Sequence of chain 1.A:
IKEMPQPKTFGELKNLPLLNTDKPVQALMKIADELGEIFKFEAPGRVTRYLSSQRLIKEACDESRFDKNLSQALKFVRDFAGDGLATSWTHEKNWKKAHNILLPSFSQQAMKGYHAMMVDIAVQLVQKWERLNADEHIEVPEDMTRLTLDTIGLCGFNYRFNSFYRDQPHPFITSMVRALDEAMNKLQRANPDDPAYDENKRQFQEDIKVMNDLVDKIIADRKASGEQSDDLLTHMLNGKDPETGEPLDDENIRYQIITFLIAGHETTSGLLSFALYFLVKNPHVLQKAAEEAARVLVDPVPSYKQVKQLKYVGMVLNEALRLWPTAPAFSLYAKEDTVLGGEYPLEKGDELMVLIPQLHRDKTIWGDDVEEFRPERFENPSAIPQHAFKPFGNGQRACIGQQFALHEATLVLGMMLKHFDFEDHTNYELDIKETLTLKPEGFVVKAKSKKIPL

A protein and the small-molecule ligand that binds it are described below.
Small molecule (SMILES): CCC1=C(C)C2=N3->[Mo]45(=O)<-N6=C(C=c7c(CCC(=O)O)c(C)c(n74)=C2)C(CCC(=O)O)=C(C)C6=Cc2c(CC)c(C)c(n25)C=C13

Binding-site contacts:
Ligand atom C02 contacts residue PHE394 of chain 1.A at 3.6 Å (hydrophobic).
Ligand atom N24 contacts residue CYS401 of chain 1.A at 3.3 Å (h-bond).
Ligand atom C33 contacts residue ALA400 of chain 1.A at 3.5 Å (hydrophobic).
Ligand atom O contacts residue SYN1 of chain 1.E at 3.2 Å.
Ligand atom C11 contacts residue PHE332 of chain 1.A at 3.6 Å (hydrophobic).
Ligand atom O36 contacts residue TRP97 of chain 1.A at 3.6 Å.
Ligand atom O13 contacts residue LYS70 of chain 1.A at 2.9 Å (salt-bridge).
Ligand atom N14 contacts residue CYS401 of chain 1.A at 3.2 Å (h-bond).
Ligand atom C42 contacts residue ALA407 of chain 1.A at 3.6 Å (hydrophobic).
Ligand atom N37 contacts residue CYS401 of chain 1.A at 3.0 Å (h-bond).
Ligand atom O contacts residue THR269 of chain 1.A at 3.6 Å.
Ligand atom O36 contacts residue LEU87 of chain 1.A at 3.3 Å (h-bond).
Ligand atom C21 contacts residue ALA265 of chain 1.A at 3.5 Å (hydrophobic).
Ligand atom C11 contacts residue LYS70 of chain 1.A at 3.3 Å.
Ligand atom C15 contacts residue THR269 of chain 1.A at 3.2 Å.
Ligand atom C07 contacts residue GLY395 of chain 1.A at 3.5 Å.
Ligand atom N31 contacts residue CYS401 of chain 1.A at 3.3 Å.
Ligand atom C39 contacts residue PHE108 of chain 1.A at 3.3 Å (hydrophobic).
Ligand atom C07 contacts residue PRO393 of chain 1.A at 3.5 Å (hydrophobic).
Ligand atom C34 contacts residue LEU87 of chain 1.A at 3.6 Å (hydrophobic).
Ligand atom MO contacts residue CYS401 of chain 1.A at 2.8 Å.
Ligand atom C16 contacts residue THR269 of chain 1.A at 3.0 Å.
Ligand atom C17 contacts residue THR269 of chain 1.A at 3.6 Å.
Ligand atom C04 contacts residue PRO393 of chain 1.A at 3.5 Å (hydrophobic).
Ligand atom C28 contacts residue CYS401 of chain 1.A at 3.7 Å (hydrophobic).
Ligand atom O35 contacts residue LEU87 of chain 1.A at 3.7 Å.
Ligand atom C41 contacts residue THR269 of chain 1.A at 3.6 Å.
Ligand atom C01 contacts residue PRO393 of chain 1.A at 3.5 Å (hydrophobic).
Ligand atom O36 contacts residue ARG399 of chain 1.A at 2.8 Å (salt-bridge).
Ligand atom C29 contacts residue CYS401 of chain 1.A at 3.6 Å (hydrophobic).
Ligand atom C20 contacts residue ALA265 of chain 1.A at 3.5 Å (hydrophobic).
Ligand atom C42 contacts residue PHE394 of chain 1.A at 3.5 Å (hydrophobic).
Ligand atom C32 contacts residue ALA88 of chain 1.A at 3.6 Å (hydrophobic).
Ligand atom O12 contacts residue PHE332 of chain 1.A at 3.3 Å.
Ligand atom O35 contacts residue TRP97 of chain 1.A at 2.8 Å (h-bond).
Ligand atom C26 contacts residue ILE402 of chain 1.A at 3.5 Å (hydrophobic).
Ligand atom O contacts residue ALA265 of chain 1.A at 3.6 Å.
Ligand atom C40 contacts residue THR269 of chain 1.A at 3.4 Å.
Ligand atom C30 contacts residue CYS401 of chain 1.A at 3.6 Å (hydrophobic).
Ligand atom C34 contacts residue TRP97 of chain 1.A at 3.6 Å (hydrophobic).